Binding-site contacts:
Ligand atom C3 contacts residue ASN286 of chain 2.C at 3.7 Å.
Ligand atom C8 contacts residue SER314 of chain 2.C at 4.4 Å.
Ligand atom N2 contacts residue ASN286 of chain 2.C at 3.0 Å (h-bond).
Ligand atom C1 contacts residue ASN286 of chain 2.C at 1.4 Å.
Ligand atom C6 contacts residue ILE284 of chain 2.C at 4.3 Å (hydrophobic).
Ligand atom O5 contacts residue ASN286 of chain 2.C at 2.4 Å (h-bond).
Ligand atom O5 contacts residue ILE284 of chain 2.C at 3.7 Å.
Ligand atom C1 contacts residue ILE284 of chain 2.C at 4.0 Å (hydrophobic).
Ligand atom C7 contacts residue ASN286 of chain 2.C at 3.2 Å.
Ligand atom C2 contacts residue ASN286 of chain 2.C at 2.3 Å.
Ligand atom O7 contacts residue SER314 of chain 2.C at 3.0 Å (h-bond).
Ligand atom C8 contacts residue TYR287 of chain 2.C at 4.0 Å (hydrophobic).
Ligand atom O7 contacts residue ASN286 of chain 2.C at 3.5 Å (h-bond).
Ligand atom O7 contacts residue THR315 of chain 2.C at 3.6 Å.
Ligand atom C4 contacts residue ASN286 of chain 2.C at 4.2 Å.
Ligand atom C5 contacts residue ASN286 of chain 2.C at 3.7 Å.
Ligand atom C8 contacts residue ASN286 of chain 2.C at 4.0 Å.
Ligand atom C7 contacts residue SER314 of chain 2.C at 3.8 Å.
Ligand atom C8 contacts residue MET313 of chain 2.C at 4.3 Å (hydrophobic).
Ligand atom O6 contacts residue ARG561 of chain 2.C at 3.6 Å (salt-bridge).
Ligand atom C6 contacts residue ARG561 of chain 2.C at 4.3 Å.
Ligand atom C5 contacts residue ILE284 of chain 2.C at 4.2 Å (hydrophobic).
Ligand atom O3 contacts residue ASN286 of chain 2.C at 4.4 Å.

A small-molecule ligand and the protein it binds are described below.
Small molecule (SMILES): CC(=O)N[C@@H]1[C@@H](O)[C@H](O)[C@@H](CO)O[C@H]1O

Sequence of chain 2.C:
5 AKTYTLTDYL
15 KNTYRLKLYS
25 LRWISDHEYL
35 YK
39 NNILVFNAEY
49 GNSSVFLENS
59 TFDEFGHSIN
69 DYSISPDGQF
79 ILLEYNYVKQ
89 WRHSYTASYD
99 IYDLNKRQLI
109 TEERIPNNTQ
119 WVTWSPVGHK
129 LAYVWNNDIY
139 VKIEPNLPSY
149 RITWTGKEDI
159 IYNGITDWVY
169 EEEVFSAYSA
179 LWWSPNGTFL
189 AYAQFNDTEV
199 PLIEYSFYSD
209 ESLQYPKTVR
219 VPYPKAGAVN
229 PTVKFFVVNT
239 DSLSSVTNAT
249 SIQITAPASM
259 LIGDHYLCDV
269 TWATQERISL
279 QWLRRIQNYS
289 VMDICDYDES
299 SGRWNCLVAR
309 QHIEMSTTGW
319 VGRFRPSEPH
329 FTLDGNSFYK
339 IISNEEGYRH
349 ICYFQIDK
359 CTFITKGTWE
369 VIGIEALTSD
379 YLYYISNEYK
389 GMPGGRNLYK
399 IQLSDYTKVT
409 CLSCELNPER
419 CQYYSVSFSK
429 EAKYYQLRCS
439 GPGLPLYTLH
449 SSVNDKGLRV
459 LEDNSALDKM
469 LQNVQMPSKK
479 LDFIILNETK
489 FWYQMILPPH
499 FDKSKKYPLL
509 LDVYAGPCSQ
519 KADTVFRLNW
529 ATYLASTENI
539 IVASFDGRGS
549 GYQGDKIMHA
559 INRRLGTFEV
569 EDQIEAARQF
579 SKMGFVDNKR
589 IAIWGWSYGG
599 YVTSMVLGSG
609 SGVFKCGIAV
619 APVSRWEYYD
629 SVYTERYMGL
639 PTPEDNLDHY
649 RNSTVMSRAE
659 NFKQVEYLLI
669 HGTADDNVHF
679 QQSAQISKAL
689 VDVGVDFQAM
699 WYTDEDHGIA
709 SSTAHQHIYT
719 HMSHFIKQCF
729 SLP